Sequence of chain 46.C:
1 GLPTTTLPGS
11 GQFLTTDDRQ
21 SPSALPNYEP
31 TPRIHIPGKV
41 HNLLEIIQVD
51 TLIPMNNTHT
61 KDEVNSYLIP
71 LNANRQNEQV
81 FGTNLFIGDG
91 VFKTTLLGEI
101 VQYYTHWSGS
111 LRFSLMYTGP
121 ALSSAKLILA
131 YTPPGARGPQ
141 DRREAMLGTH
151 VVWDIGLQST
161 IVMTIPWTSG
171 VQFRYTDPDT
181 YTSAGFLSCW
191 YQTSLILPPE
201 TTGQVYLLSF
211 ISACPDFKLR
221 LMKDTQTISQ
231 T

Sequence of chain 46.A:
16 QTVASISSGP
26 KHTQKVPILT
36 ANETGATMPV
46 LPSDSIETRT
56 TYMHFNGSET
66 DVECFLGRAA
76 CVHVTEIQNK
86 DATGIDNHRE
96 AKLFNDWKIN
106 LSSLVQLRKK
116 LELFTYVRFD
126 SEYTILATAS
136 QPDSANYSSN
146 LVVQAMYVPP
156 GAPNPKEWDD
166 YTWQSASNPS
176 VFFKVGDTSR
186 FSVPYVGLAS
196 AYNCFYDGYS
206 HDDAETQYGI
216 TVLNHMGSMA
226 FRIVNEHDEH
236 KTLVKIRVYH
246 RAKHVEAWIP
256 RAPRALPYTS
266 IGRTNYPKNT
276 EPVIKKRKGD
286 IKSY

Sequence of chain 47.C:
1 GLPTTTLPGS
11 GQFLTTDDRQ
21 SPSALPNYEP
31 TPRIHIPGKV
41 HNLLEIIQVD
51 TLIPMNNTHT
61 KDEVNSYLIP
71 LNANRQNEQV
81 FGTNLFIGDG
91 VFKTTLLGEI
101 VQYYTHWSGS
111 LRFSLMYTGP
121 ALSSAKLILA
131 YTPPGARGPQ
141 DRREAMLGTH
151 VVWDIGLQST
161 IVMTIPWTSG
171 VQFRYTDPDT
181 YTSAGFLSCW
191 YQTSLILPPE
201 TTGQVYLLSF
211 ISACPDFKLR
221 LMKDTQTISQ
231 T

Binding-site contacts:
Ligand atom C14 contacts residue TYR197 of chain 46.A at 3.7 Å (hydrophobic).
Ligand atom C10 contacts residue MET221 of chain 46.A at 3.9 Å (hydrophobic).
Ligand atom C14 contacts residue LEU106 of chain 46.A at 3.5 Å (hydrophobic).
Ligand atom O16 contacts residue TYR128 of chain 46.A at 2.9 Å (h-bond).
Ligand atom O23 contacts residue VAL191 of chain 46.A at 3.9 Å.
Ligand atom N13 contacts residue GOL1 of chain 46.E at 3.7 Å.
Ligand atom C08 contacts residue TYR197 of chain 46.A at 3.9 Å (hydrophobic).
Ligand atom O20 contacts residue PHE186 of chain 46.A at 3.8 Å.
Ligand atom O16 contacts residue VAL188 of chain 46.A at 3.8 Å.
Ligand atom C12 contacts residue TYR197 of chain 46.A at 3.5 Å (hydrophobic).
Ligand atom O02 contacts residue TYR128 of chain 46.A at 3.8 Å.
Ligand atom C09 contacts residue MET221 of chain 46.A at 3.9 Å (hydrophobic).
Ligand atom C15 contacts residue TYR128 of chain 46.A at 3.1 Å (hydrophobic).
Ligand atom C03 contacts residue TYR128 of chain 46.A at 3.7 Å (hydrophobic).
Ligand atom N22 contacts residue TYR152 of chain 46.A at 3.3 Å (h-bond).
Ligand atom C18 contacts residue TYR152 of chain 46.A at 3.7 Å (hydrophobic).
Ligand atom C21 contacts residue TYR152 of chain 46.A at 3.6 Å (hydrophobic).
Ligand atom C15 contacts residue TYR197 of chain 46.A at 3.8 Å (hydrophobic).
Ligand atom C19 contacts residue TYR152 of chain 46.A at 3.9 Å (hydrophobic).
Ligand atom N13 contacts residue TYR197 of chain 46.A at 3.4 Å.
Ligand atom O24 contacts residue TYR152 of chain 46.A at 3.5 Å (h-bond).
Ligand atom C07 contacts residue TYR128 of chain 46.A at 2.9 Å (hydrophobic).
Ligand atom C04 contacts residue TYR128 of chain 46.A at 3.4 Å (hydrophobic).
Ligand atom C01 contacts residue MET224 of chain 46.A at 3.7 Å (hydrophobic).
Ligand atom C11 contacts residue TYR197 of chain 46.A at 3.5 Å (hydrophobic).
Ligand atom C01 contacts residue PHE186 of chain 46.A at 2.8 Å (hydrophobic).
Ligand atom O23 contacts residue TYR152 of chain 46.A at 3.0 Å (h-bond).
Ligand atom O24 contacts residue VAL191 of chain 46.A at 3.1 Å.
Ligand atom O23 contacts residue LEU221 of chain 47.C at 3.9 Å.
Ligand atom C05 contacts residue TYR128 of chain 46.A at 3.8 Å (hydrophobic).
Ligand atom O02 contacts residue MET224 of chain 46.A at 3.5 Å.
Ligand atom C06 contacts residue ILE104 of chain 46.A at 3.5 Å (hydrophobic).
Ligand atom N22 contacts residue VAL191 of chain 46.A at 3.9 Å.
Ligand atom C01 contacts residue TYR128 of chain 46.A at 2.9 Å (hydrophobic).
Ligand atom C08 contacts residue TYR128 of chain 46.A at 3.3 Å (hydrophobic).
Ligand atom C15 contacts residue SER126 of chain 46.A at 3.5 Å.
Ligand atom O20 contacts residue TYR152 of chain 46.A at 3.7 Å.
Ligand atom C10 contacts residue TYR197 of chain 46.A at 3.7 Å (hydrophobic).
Ligand atom C06 contacts residue TYR128 of chain 46.A at 3.4 Å (hydrophobic).
Ligand atom C17 contacts residue TYR152 of chain 46.A at 3.8 Å (hydrophobic).

This small molecule binds to this protein.
Small molecule (SMILES): COc1cc(CC(=O)c2ccc(C#N)cc2)c([N+](=O)[O-])cc1OC